The small molecule below binds the protein below.
Small molecule (SMILES): COCC[C@H]1C[C@@H]1c1cncc(OC[C@@H]2CCN2)c1

Sequence of chain 1.J:
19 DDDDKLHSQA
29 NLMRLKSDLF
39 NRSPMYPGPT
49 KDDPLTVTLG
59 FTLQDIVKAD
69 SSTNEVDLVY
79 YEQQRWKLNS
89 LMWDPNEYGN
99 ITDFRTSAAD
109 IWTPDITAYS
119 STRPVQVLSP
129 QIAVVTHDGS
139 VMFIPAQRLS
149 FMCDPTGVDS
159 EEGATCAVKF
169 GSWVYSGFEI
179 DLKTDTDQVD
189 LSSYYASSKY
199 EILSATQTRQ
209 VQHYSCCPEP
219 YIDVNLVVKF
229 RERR

Binding-site contacts:
Ligand atom C39 contacts residue TYR219 of chain 1.J at 3.4 Å (hydrophobic).
Ligand atom N11 contacts residue TRP171 of chain 1.J at 3.0 Å (h-bond).
Ligand atom C8 contacts residue TRP171 of chain 1.J at 3.7 Å (hydrophobic).
Ligand atom O7 contacts residue CYS214 of chain 1.J at 3.8 Å.
Ligand atom C13 contacts residue CYS215 of chain 1.J at 3.6 Å (hydrophobic).
Ligand atom N11 contacts residue TYR117 of chain 1.J at 2.7 Å (h-bond).
Ligand atom C12 contacts residue VAL132 of chain 1.I at 3.6 Å (hydrophobic).
Ligand atom O7 contacts residue ILE142 of chain 1.I at 4.1 Å.
Ligand atom C10 contacts residue TRP171 of chain 1.J at 3.6 Å (hydrophobic).
Ligand atom C5 contacts residue MET140 of chain 1.I at 3.9 Å (hydrophobic).
Ligand atom C3 contacts residue TRP171 of chain 1.J at 3.6 Å (hydrophobic).
Ligand atom C18 contacts residue VAL132 of chain 1.I at 4.0 Å (hydrophobic).
Ligand atom C12 contacts residue MET140 of chain 1.I at 3.7 Å (hydrophobic).
Ligand atom O7 contacts residue TRP171 of chain 1.J at 3.3 Å (h-bond).
Ligand atom C2 contacts residue ILE142 of chain 1.I at 3.7 Å (hydrophobic).
Ligand atom C39 contacts residue TRP171 of chain 1.J at 3.3 Å (hydrophobic).
Ligand atom C14 contacts residue VAL132 of chain 1.I at 3.9 Å (hydrophobic).
Ligand atom N4 contacts residue VAL172 of chain 1.J at 3.6 Å.
Ligand atom C6 contacts residue MET140 of chain 1.I at 4.0 Å (hydrophobic).
Ligand atom C1 contacts residue TYR219 of chain 1.J at 3.8 Å (hydrophobic).
Ligand atom C8 contacts residue TYR212 of chain 1.J at 3.7 Å (hydrophobic).
Ligand atom C9 contacts residue TYR212 of chain 1.J at 3.8 Å (hydrophobic).
Ligand atom C18 contacts residue ASP101 of chain 1.I at 4.0 Å.
Ligand atom N4 contacts residue ILE142 of chain 1.I at 3.5 Å.
Ligand atom C1 contacts residue ILE142 of chain 1.I at 4.1 Å (hydrophobic).
Ligand atom C8 contacts residue TYR219 of chain 1.J at 3.9 Å (hydrophobic).
Ligand atom C2 contacts residue TRP171 of chain 1.J at 3.4 Å (hydrophobic).
Ligand atom C14 contacts residue ARG103 of chain 1.I at 3.6 Å.
Ligand atom C1 contacts residue CYS215 of chain 1.J at 3.7 Å (hydrophobic).
Ligand atom C15 contacts residue MET140 of chain 1.I at 4.0 Å (hydrophobic).
Ligand atom C13 contacts residue MET140 of chain 1.I at 4.1 Å (hydrophobic).
Ligand atom C5 contacts residue VAL172 of chain 1.J at 3.9 Å (hydrophobic).
Ligand atom C10 contacts residue TYR117 of chain 1.J at 3.4 Å (hydrophobic).
Ligand atom C39 contacts residue CYS214 of chain 1.J at 3.8 Å (hydrophobic).
Ligand atom C39 contacts residue CYS215 of chain 1.J at 4.0 Å (hydrophobic).
Ligand atom C5 contacts residue ILE142 of chain 1.I at 4.1 Å (hydrophobic).
Ligand atom C8 contacts residue TYR117 of chain 1.J at 3.7 Å (hydrophobic).
Ligand atom C14 contacts residue VAL172 of chain 1.J at 4.0 Å (hydrophobic).
Ligand atom C3 contacts residue ILE142 of chain 1.I at 3.5 Å (hydrophobic).
Ligand atom C14 contacts residue TYR219 of chain 1.J at 3.6 Å (hydrophobic).

Sequence of chain 1.I:
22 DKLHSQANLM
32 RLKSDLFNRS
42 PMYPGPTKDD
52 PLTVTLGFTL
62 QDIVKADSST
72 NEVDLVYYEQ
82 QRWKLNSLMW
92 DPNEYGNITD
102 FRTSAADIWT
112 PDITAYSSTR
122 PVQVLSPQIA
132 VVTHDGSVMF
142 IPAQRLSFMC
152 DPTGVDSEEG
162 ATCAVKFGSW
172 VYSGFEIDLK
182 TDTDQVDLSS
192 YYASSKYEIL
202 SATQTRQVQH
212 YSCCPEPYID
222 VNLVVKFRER